Sequence of chain 1.C:
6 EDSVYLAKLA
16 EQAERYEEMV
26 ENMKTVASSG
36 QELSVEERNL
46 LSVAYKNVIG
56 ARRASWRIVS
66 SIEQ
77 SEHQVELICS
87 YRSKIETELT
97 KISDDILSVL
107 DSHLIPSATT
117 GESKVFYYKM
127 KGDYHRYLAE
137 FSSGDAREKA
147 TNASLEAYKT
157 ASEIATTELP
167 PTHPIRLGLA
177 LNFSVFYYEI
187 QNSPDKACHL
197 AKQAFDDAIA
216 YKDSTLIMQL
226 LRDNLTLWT

A protein and the small-molecule ligand that binds it are described below.
Small molecule (SMILES): CC(C)C[C@H](NC(=O)[C@H](COP(=O)(O)O)NC(=O)[C@H](Cc1ccccc1)NC(=O)[C@H](CO)NC(=O)[C@H](C)N)C(=O)N[C@@H](Cc1cnc[nH]1)C(=O)N[C@@H](C)C(=O)N[C@@H](C)C=O

Binding-site contacts:
Ligand atom CA contacts residue ASN229 of chain 1.C at 3.7 Å.
Ligand atom CD2 contacts residue LYS125 of chain 1.C at 3.3 Å.
Ligand atom P contacts residue ARG132 of chain 1.C at 3.8 Å.
Ligand atom NE2 contacts residue LEU225 of chain 1.C at 3.6 Å.
Ligand atom O contacts residue LEU225 of chain 1.C at 3.5 Å.
Ligand atom O3P contacts residue ARG58 of chain 1.C at 2.8 Å (salt-bridge).
Ligand atom O contacts residue LEU177 of chain 1.C at 3.8 Å.
Ligand atom P contacts residue TYR133 of chain 1.C at 3.6 Å.
Ligand atom OG contacts residue TRP233 of chain 1.C at 3.6 Å (h-bond).
Ligand atom O1P contacts residue LYS51 of chain 1.C at 3.6 Å.
Ligand atom O contacts residue LEU177 of chain 1.C at 3.6 Å.
Ligand atom N contacts residue LEU177 of chain 1.C at 3.6 Å.
Ligand atom O1P contacts residue TYR133 of chain 1.C at 2.3 Å (h-bond).
Ligand atom OG contacts residue TYR184 of chain 1.C at 3.6 Å.
Ligand atom CA contacts residue ASN229 of chain 1.C at 3.8 Å.
Ligand atom O contacts residue LEU221 of chain 1.C at 3.8 Å.
Ligand atom O3P contacts residue TYR133 of chain 1.C at 3.8 Å.
Ligand atom O1P contacts residue ARG132 of chain 1.C at 2.8 Å (salt-bridge).
Ligand atom C contacts residue LEU177 of chain 1.C at 3.6 Å (hydrophobic).
Ligand atom P contacts residue ARG58 of chain 1.C at 3.7 Å.
Ligand atom CD2 contacts residue ASN229 of chain 1.C at 3.3 Å.
Ligand atom CB contacts residue LEU225 of chain 1.C at 3.8 Å (hydrophobic).
Ligand atom CB contacts residue ASN178 of chain 1.C at 3.6 Å.
Ligand atom CB contacts residue GLU185 of chain 1.C at 3.5 Å.
Ligand atom O contacts residue LYS51 of chain 1.C at 3.7 Å.
Ligand atom O contacts residue ASN229 of chain 1.C at 2.7 Å (h-bond).
Ligand atom OG contacts residue GLU185 of chain 1.C at 2.6 Å (salt-bridge).
Ligand atom O2P contacts residue ARG58 of chain 1.C at 3.0 Å (salt-bridge).
Ligand atom O contacts residue VAL181 of chain 1.C at 3.2 Å.
Ligand atom CD1 contacts residue ILE222 of chain 1.C at 3.4 Å (hydrophobic).
Ligand atom C contacts residue ASN229 of chain 1.C at 3.7 Å.
Ligand atom CA contacts residue ASN178 of chain 1.C at 3.6 Å.
Ligand atom CE1 contacts residue LEU225 of chain 1.C at 3.5 Å (hydrophobic).
Ligand atom N contacts residue ASN229 of chain 1.C at 2.9 Å (h-bond).
Ligand atom CB contacts residue ASN229 of chain 1.C at 3.8 Å.
Ligand atom C contacts residue ASN178 of chain 1.C at 3.7 Å.
Ligand atom O3P contacts residue LYS51 of chain 1.C at 3.0 Å (salt-bridge).
Ligand atom O2P contacts residue ARG132 of chain 1.C at 3.0 Å (salt-bridge).
Ligand atom CB contacts residue ASN178 of chain 1.C at 3.4 Å.
Ligand atom N contacts residue ASN178 of chain 1.C at 3.0 Å (h-bond).